Sequence of chain 1.H:
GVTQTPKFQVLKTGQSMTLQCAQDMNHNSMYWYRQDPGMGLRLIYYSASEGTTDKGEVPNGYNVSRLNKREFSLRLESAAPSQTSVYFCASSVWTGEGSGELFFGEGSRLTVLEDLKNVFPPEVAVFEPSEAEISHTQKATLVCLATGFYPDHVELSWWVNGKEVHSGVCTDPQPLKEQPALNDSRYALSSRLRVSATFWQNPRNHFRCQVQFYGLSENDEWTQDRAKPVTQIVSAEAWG

Sequence of chain 1.A:
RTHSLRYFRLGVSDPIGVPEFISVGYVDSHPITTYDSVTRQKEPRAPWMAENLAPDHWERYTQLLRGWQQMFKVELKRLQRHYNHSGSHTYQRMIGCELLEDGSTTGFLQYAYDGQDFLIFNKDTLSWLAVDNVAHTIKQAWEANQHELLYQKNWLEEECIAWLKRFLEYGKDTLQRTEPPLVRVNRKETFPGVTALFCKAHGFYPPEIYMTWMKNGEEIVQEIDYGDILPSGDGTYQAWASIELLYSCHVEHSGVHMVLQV

A protein and the small-molecule ligand that binds it are described below.
Small molecule (SMILES): Cc1nc2c(=O)[nH]c(=O)nc-2n(C[C@H](O)[C@H](O)[C@H](O)CO)c1O

Binding-site contacts:
Ligand atom C4A contacts residue TYR8 of chain 1.A at 3.4 Å (hydrophobic).
Ligand atom C8A contacts residue TYR8 of chain 1.A at 3.5 Å (hydrophobic).
Ligand atom C9 contacts residue TYR63 of chain 1.A at 3.5 Å (hydrophobic).
Ligand atom C4 contacts residue TYR8 of chain 1.A at 3.6 Å (hydrophobic).
Ligand atom O2 contacts residue SER25 of chain 1.A at 3.5 Å (h-bond).
Ligand atom N8 contacts residue TYR8 of chain 1.A at 3.6 Å.
Ligand atom C2 contacts residue SER25 of chain 1.A at 3.5 Å.
Ligand atom N1 contacts residue TYR8 of chain 1.A at 3.5 Å.
Ligand atom C6 contacts residue TYR8 of chain 1.A at 3.5 Å (hydrophobic).
Ligand atom C2' contacts residue TRP157 of chain 1.A at 3.6 Å (hydrophobic).
Ligand atom C2' contacts residue TYR95 of chain 1.G at 3.8 Å (hydrophobic).
Ligand atom O3' contacts residue ILE97 of chain 1.A at 3.7 Å.
Ligand atom C1' contacts residue TRP157 of chain 1.A at 3.5 Å (hydrophobic).
Ligand atom C1' contacts residue TYR8 of chain 1.A at 3.6 Å (hydrophobic).
Ligand atom C9 contacts residue TYR8 of chain 1.A at 3.5 Å (hydrophobic).
Ligand atom C3' contacts residue ARG10 of chain 1.A at 3.5 Å.
Ligand atom N5 contacts residue LYS44 of chain 1.A at 3.1 Å (salt-bridge).
Ligand atom C5' contacts residue ARG95 of chain 1.A at 3.2 Å.
Ligand atom N3 contacts residue SER25 of chain 1.A at 2.8 Å (h-bond).
Ligand atom O2 contacts residue ARG10 of chain 1.A at 2.8 Å (salt-bridge).
Ligand atom O4 contacts residue LYS44 of chain 1.A at 3.2 Å.
Ligand atom O3' contacts residue ARG95 of chain 1.A at 2.8 Å (salt-bridge).
Ligand atom O5' contacts residue ILE97 of chain 1.A at 3.6 Å.
Ligand atom O4' contacts residue ARG10 of chain 1.A at 2.9 Å (salt-bridge).
Ligand atom C6 contacts residue LYS44 of chain 1.A at 3.6 Å.
Ligand atom C5' contacts residue ILE97 of chain 1.A at 3.3 Å (hydrophobic).
Ligand atom C4 contacts residue SER25 of chain 1.A at 3.8 Å.
Ligand atom O2 contacts residue TYR8 of chain 1.A at 3.8 Å.
Ligand atom C9 contacts residue LYS44 of chain 1.A at 3.3 Å.
Ligand atom O5' contacts residue TYR153 of chain 1.A at 3.0 Å (h-bond).
Ligand atom O3' contacts residue ARG10 of chain 1.A at 3.0 Å (salt-bridge).
Ligand atom N5 contacts residue TYR8 of chain 1.A at 3.4 Å.
Ligand atom C2 contacts residue TYR8 of chain 1.A at 3.5 Å (hydrophobic).
Ligand atom O4' contacts residue ARG95 of chain 1.A at 3.4 Å (salt-bridge).
Ligand atom C7 contacts residue TYR8 of chain 1.A at 3.5 Å (hydrophobic).
Ligand atom O5' contacts residue GLN154 of chain 1.A at 2.8 Å (h-bond).
Ligand atom C6 contacts residue TYR63 of chain 1.A at 3.7 Å (hydrophobic).
Ligand atom O7 contacts residue TRP157 of chain 1.A at 3.7 Å.
Ligand atom O2' contacts residue TYR95 of chain 1.G at 2.8 Å (h-bond).
Ligand atom O4 contacts residue LEU67 of chain 1.A at 3.5 Å.

Sequence of chain 1.G:
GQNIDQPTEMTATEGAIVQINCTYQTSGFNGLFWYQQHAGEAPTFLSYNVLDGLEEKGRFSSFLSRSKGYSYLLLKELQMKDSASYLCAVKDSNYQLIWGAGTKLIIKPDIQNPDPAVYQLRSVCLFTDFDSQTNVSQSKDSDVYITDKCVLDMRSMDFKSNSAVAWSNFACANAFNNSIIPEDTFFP